Sequence of chain 53.C:
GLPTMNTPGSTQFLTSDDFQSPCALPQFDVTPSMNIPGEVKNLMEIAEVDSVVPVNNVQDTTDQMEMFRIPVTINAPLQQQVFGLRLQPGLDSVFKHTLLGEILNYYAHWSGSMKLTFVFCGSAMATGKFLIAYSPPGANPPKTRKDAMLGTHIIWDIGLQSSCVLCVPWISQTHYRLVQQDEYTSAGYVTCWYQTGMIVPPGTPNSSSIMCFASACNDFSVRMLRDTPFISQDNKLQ

Sequence of chain 52.A:
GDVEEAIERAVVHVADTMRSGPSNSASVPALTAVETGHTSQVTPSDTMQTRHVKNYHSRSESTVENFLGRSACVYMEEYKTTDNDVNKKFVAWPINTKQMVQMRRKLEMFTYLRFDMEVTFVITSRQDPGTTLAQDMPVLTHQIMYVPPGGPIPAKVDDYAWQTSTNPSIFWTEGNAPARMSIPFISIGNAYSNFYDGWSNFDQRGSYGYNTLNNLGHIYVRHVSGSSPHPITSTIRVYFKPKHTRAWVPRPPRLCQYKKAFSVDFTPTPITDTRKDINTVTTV

Binding-site contacts:
Ligand atom N2 contacts residue W711 of chain 52.F at 2.9 Å.
Ligand atom C6C contacts residue ILE186 of chain 52.A at 3.9 Å (hydrophobic).
Ligand atom N3A contacts residue TYR146 of chain 52.A at 4.0 Å.
Ligand atom C3 contacts residue W711 of chain 52.F at 3.3 Å.
Ligand atom O1 contacts residue THR97 of chain 52.A at 3.4 Å (h-bond).
Ligand atom C1C contacts residue THR97 of chain 52.A at 3.9 Å.
Ligand atom C3B contacts residue ILE219 of chain 52.A at 3.8 Å (hydrophobic).
Ligand atom C4B contacts residue ILE183 of chain 52.A at 4.0 Å (hydrophobic).
Ligand atom C3C contacts residue LEU216 of chain 52.A at 3.7 Å (hydrophobic).
Ligand atom C4C contacts residue MET117 of chain 52.A at 3.9 Å (hydrophobic).
Ligand atom C2B contacts residue ILE219 of chain 52.A at 3.8 Å (hydrophobic).
Ligand atom C5A contacts residue ILE170 of chain 52.A at 3.8 Å (hydrophobic).
Ligand atom C31 contacts residue W711 of chain 52.F at 3.0 Å.
Ligand atom O1B contacts residue ILE95 of chain 52.A at 3.6 Å.
Ligand atom C6B contacts residue TYR146 of chain 52.A at 3.8 Å (hydrophobic).
Ligand atom N3A contacts residue MET181 of chain 52.A at 3.3 Å.
Ligand atom N2 contacts residue THR97 of chain 52.A at 3.7 Å.
Ligand atom O1A contacts residue PHE121 of chain 52.A at 4.0 Å.
Ligand atom C2C contacts residue LEU216 of chain 52.A at 3.7 Å (hydrophobic).
Ligand atom C4A contacts residue LEU14 of chain 53.C at 4.0 Å (hydrophobic).
Ligand atom O1 contacts residue W711 of chain 52.F at 3.7 Å.
Ligand atom C5A contacts residue PRO168 of chain 52.A at 4.0 Å (hydrophobic).
Ligand atom C5A contacts residue ILE144 of chain 52.A at 3.7 Å (hydrophobic).
Ligand atom C4A contacts residue MET181 of chain 52.A at 3.6 Å (hydrophobic).
Ligand atom N3A contacts residue ALA24 of chain 52.C at 3.8 Å.
Ligand atom C2A contacts residue MET181 of chain 52.A at 3.7 Å (hydrophobic).
Ligand atom C5B contacts residue ILE183 of chain 52.A at 3.7 Å (hydrophobic).
Ligand atom C1B contacts residue ILE183 of chain 52.A at 4.0 Å (hydrophobic).
Ligand atom C4B contacts residue TYR146 of chain 52.A at 3.7 Å (hydrophobic).
Ligand atom C4 contacts residue TYR192 of chain 52.A at 3.5 Å (hydrophobic).
Ligand atom C3C contacts residue TYR192 of chain 52.A at 4.0 Å (hydrophobic).
Ligand atom C4A contacts residue ALA24 of chain 52.C at 4.0 Å (hydrophobic).
Ligand atom C6B contacts residue ILE183 of chain 52.A at 3.6 Å (hydrophobic).
Ligand atom C2A contacts residue TYR146 of chain 52.A at 3.7 Å (hydrophobic).
Ligand atom C5B contacts residue TYR146 of chain 52.A at 3.4 Å (hydrophobic).
Ligand atom C31 contacts residue ASN214 of chain 52.A at 3.3 Å.
Ligand atom C2C contacts residue THR97 of chain 52.A at 3.9 Å.
Ligand atom C4A contacts residue ILE170 of chain 52.A at 3.9 Å (hydrophobic).
Ligand atom C31 contacts residue LEU216 of chain 52.A at 3.4 Å (hydrophobic).
Ligand atom C1C contacts residue PHE115 of chain 52.A at 3.9 Å (hydrophobic).

The protein below binds the small molecule below.
Small molecule (SMILES): Cc1cc(CCCCCCCOc2ccc(C3=NCCO3)cc2)on1

Sequence of chain 52.C:
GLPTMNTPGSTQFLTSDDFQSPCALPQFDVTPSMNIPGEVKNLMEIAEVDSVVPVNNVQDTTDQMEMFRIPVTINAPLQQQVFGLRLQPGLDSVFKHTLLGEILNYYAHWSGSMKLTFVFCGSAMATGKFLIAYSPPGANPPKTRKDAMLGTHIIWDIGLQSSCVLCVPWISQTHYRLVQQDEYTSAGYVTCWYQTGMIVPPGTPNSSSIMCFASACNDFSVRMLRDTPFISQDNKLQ